A small-molecule ligand and the protein it binds are described below.
Small molecule (SMILES): Cc1c(O)cccc1C(=O)N[C@@H](CSc1ccccc1)[C@H](O)CN1C[C@H]2CCCC[C@H]2C[C@H]1C(=O)NC(C)(C)C

Binding-site contacts:
Ligand atom C18 contacts residue GLY27 of chain 1.A at 3.8 Å.
Ligand atom C78 contacts residue GLY49 of chain 1.B at 3.7 Å.
Ligand atom C32 contacts residue ASP29 of chain 1.B at 3.5 Å.
Ligand atom C34 contacts residue ALA28 of chain 1.B at 3.8 Å (hydrophobic).
Ligand atom C79 contacts residue GLY48 of chain 1.B at 3.2 Å.
Ligand atom C14 contacts residue ILE47 of chain 1.A at 3.7 Å (hydrophobic).
Ligand atom C10 contacts residue ASP25 of chain 1.B at 3.5 Å.
Ligand atom C82 contacts residue GLY27 of chain 1.B at 3.6 Å.
Ligand atom N22 contacts residue GLY27 of chain 1.B at 3.0 Å (h-bond).
Ligand atom C9 contacts residue GLY48 of chain 1.A at 3.7 Å.
Ligand atom C4 contacts residue GLY49 of chain 1.A at 3.6 Å.
Ligand atom C30 contacts residue GLY27 of chain 1.B at 3.6 Å.
Ligand atom C23 contacts residue ASP25 of chain 1.A at 3.1 Å.
Ligand atom C78 contacts residue GLY48 of chain 1.B at 3.5 Å.
Ligand atom C19 contacts residue ASP25 of chain 1.A at 3.5 Å.
Ligand atom C5 contacts residue PRO81 of chain 1.B at 3.8 Å (hydrophobic).
Ligand atom C3 contacts residue VAL82 of chain 1.B at 3.8 Å (hydrophobic).
Ligand atom C80 contacts residue ARG8 of chain 1.A at 3.7 Å.
Ligand atom C20 contacts residue ASP25 of chain 1.A at 3.8 Å.
Ligand atom O21 contacts residue GLY27 of chain 1.B at 3.3 Å.
Ligand atom C18 contacts residue ASP25 of chain 1.A at 3.6 Å.
Ligand atom C19 contacts residue ASP25 of chain 1.B at 3.1 Å.
Ligand atom C1 contacts residue ILE84 of chain 1.B at 3.8 Å (hydrophobic).
Ligand atom C33 contacts residue ASP30 of chain 1.B at 3.5 Å.
Ligand atom C30 contacts residue GLY48 of chain 1.B at 3.7 Å.
Ligand atom C31 contacts residue ASP29 of chain 1.B at 3.5 Å.
Ligand atom C29 contacts residue GLY27 of chain 1.B at 3.8 Å.
Ligand atom C9 contacts residue GLY49 of chain 1.A at 3.8 Å.
Ligand atom C32 contacts residue ASP30 of chain 1.B at 3.4 Å.
Ligand atom O21 contacts residue ASP25 of chain 1.B at 2.6 Å (salt-bridge).
Ligand atom O21 contacts residue ASP25 of chain 1.A at 2.6 Å (salt-bridge).
Ligand atom O25 contacts residue GLY49 of chain 1.B at 3.5 Å.
Ligand atom O38 contacts residue ASP30 of chain 1.B at 2.7 Å (salt-bridge).
Ligand atom C14 contacts residue GLY48 of chain 1.A at 3.8 Å.
Ligand atom C6 contacts residue ILE84 of chain 1.B at 3.4 Å (hydrophobic).
Ligand atom C82 contacts residue ILE84 of chain 1.A at 3.7 Å (hydrophobic).
Ligand atom C4 contacts residue PRO81 of chain 1.B at 3.6 Å (hydrophobic).
Ligand atom C80 contacts residue VAL82 of chain 1.A at 3.6 Å (hydrophobic).
Ligand atom C10 contacts residue GLY27 of chain 1.A at 3.7 Å.
Ligand atom C18 contacts residue ASP25 of chain 1.B at 3.6 Å.

Sequence of chain 1.B:
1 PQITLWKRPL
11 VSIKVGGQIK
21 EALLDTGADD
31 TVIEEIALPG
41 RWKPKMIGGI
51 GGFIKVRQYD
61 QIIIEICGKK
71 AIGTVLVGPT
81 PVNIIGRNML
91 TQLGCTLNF

Sequence of chain 1.A:
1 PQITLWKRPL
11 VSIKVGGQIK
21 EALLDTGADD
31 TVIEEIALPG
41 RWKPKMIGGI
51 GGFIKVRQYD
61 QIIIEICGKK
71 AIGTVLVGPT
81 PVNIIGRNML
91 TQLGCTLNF